The small molecule below binds the protein below.
Small molecule (SMILES): CC(=O)O[C@H]1C(=O)[C@@]2(C)[C@H]([C@H](OC(=O)c3ccccc3)[C@]3(O)C[C@H](OC(=O)[C@H](O)[C@@H](NC(=O)c4ccccc4)c4ccccc4)C(C)=C1C3(C)C)[C@]1(OC(C)=O)CO[C@@H]1C[C@@H]2O

Sequence of chain 19.B:
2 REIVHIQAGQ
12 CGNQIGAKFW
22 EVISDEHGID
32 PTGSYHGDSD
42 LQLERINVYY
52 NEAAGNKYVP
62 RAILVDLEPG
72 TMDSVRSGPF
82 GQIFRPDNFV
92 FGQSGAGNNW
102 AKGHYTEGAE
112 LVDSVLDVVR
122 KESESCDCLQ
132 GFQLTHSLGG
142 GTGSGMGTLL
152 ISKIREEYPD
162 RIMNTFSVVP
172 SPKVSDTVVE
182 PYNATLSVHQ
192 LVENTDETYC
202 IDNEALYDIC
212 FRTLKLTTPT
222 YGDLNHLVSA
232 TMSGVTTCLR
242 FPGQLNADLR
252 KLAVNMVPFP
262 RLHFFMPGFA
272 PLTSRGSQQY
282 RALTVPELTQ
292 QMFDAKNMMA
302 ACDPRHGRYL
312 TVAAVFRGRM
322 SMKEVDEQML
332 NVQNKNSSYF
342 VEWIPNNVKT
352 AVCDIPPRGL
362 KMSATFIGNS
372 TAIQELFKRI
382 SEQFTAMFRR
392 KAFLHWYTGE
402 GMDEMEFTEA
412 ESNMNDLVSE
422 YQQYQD

Binding-site contacts:
Ligand atom C39 contacts residue ALA231 of chain 19.B at 3.3 Å (hydrophobic).
Ligand atom C39 contacts residue PHE270 of chain 19.B at 3.4 Å (hydrophobic).
Ligand atom O12 contacts residue GLY360 of chain 19.B at 3.5 Å (h-bond).
Ligand atom O13 contacts residue GLY360 of chain 19.B at 3.6 Å.
Ligand atom C33 contacts residue ASP26 of chain 19.B at 3.7 Å.
Ligand atom C41 contacts residue VAL23 of chain 19.B at 3.7 Å (hydrophobic).
Ligand atom C38 contacts residue PRO358 of chain 19.B at 3.5 Å (hydrophobic).
Ligand atom O13 contacts residue PRO358 of chain 19.B at 3.2 Å.
Ligand atom C09 contacts residue HIS227 of chain 19.B at 3.8 Å.
Ligand atom C19 contacts residue ARG276 of chain 19.B at 3.7 Å.
Ligand atom O08 contacts residue ARG276 of chain 19.B at 3.7 Å.
Ligand atom C19 contacts residue THR274 of chain 19.B at 3.0 Å.
Ligand atom C15 contacts residue THR274 of chain 19.B at 3.7 Å.
Ligand atom C08 contacts residue LEU228 of chain 19.B at 3.8 Å (hydrophobic).
Ligand atom C38 contacts residue PHE270 of chain 19.B at 3.6 Å (hydrophobic).
Ligand atom C41 contacts residue GLU27 of chain 19.B at 3.1 Å.
Ligand atom O06 contacts residue PRO272 of chain 19.B at 3.4 Å (h-bond).
Ligand atom C08 contacts residue HIS227 of chain 19.B at 3.4 Å.
Ligand atom C40 contacts residue GLU27 of chain 19.B at 3.4 Å.
Ligand atom C32 contacts residue VAL23 of chain 19.B at 3.5 Å (hydrophobic).
Ligand atom O13 contacts residue ARG359 of chain 19.B at 3.2 Å (salt-bridge).
Ligand atom C36 contacts residue HIS227 of chain 19.B at 3.2 Å.
Ligand atom C07 contacts residue HIS227 of chain 19.B at 3.2 Å.
Ligand atom C39 contacts residue SER234 of chain 19.B at 3.8 Å.
Ligand atom C33 contacts residue VAL23 of chain 19.B at 3.6 Å (hydrophobic).
Ligand atom C37 contacts residue PRO358 of chain 19.B at 3.7 Å (hydrophobic).
Ligand atom C06 contacts residue HIS227 of chain 19.B at 3.6 Å.
Ligand atom C14 contacts residue THR274 of chain 19.B at 3.3 Å.
Ligand atom C28 contacts residue PRO358 of chain 19.B at 3.6 Å (hydrophobic).
Ligand atom O06 contacts residue LEU273 of chain 19.B at 3.5 Å.
Ligand atom C39 contacts residue PRO358 of chain 19.B at 3.8 Å (hydrophobic).
Ligand atom O06 contacts residue THR274 of chain 19.B at 2.7 Å (h-bond).
Ligand atom C42 contacts residue VAL23 of chain 19.B at 3.5 Å (hydrophobic).
Ligand atom C16 contacts residue THR274 of chain 19.B at 3.4 Å.
Ligand atom O14 contacts residue HIS227 of chain 19.B at 2.9 Å.
Ligand atom C40 contacts residue SER234 of chain 19.B at 3.0 Å.
Ligand atom C41 contacts residue SER234 of chain 19.B at 3.5 Å.
Ligand atom C15 contacts residue PRO272 of chain 19.B at 3.1 Å (hydrophobic).
Ligand atom C40 contacts residue ALA231 of chain 19.B at 3.4 Å (hydrophobic).
Ligand atom C07 contacts residue LEU228 of chain 19.B at 3.6 Å (hydrophobic).